Binding-site contacts:
Ligand atom C7 contacts residue GLU992 of chain 1.B at 3.2 Å.
Ligand atom C8 contacts residue ASN991 of chain 1.B at 4.0 Å.
Ligand atom C2 contacts residue ARG1271 of chain 1.B at 4.2 Å.
Ligand atom C7 contacts residue TYR1055 of chain 1.B at 3.3 Å (hydrophobic).
Ligand atom O7 contacts residue ASP988 of chain 1.B at 3.5 Å (salt-bridge).
Ligand atom O3 contacts residue ARG1271 of chain 1.B at 3.4 Å.
Ligand atom C8 contacts residue GLU992 of chain 1.B at 4.4 Å.
Ligand atom O7 contacts residue ASN991 of chain 1.B at 3.3 Å (h-bond).
Ligand atom N2 contacts residue TYR1055 of chain 1.B at 4.0 Å.
Ligand atom C2 contacts residue GLU992 of chain 1.B at 4.3 Å.
Ligand atom C5 contacts residue ASN991 of chain 1.B at 3.7 Å.
Ligand atom O5 contacts residue ASN991 of chain 1.B at 2.4 Å (h-bond).
Ligand atom C2 contacts residue TYR1055 of chain 1.B at 4.3 Å (hydrophobic).
Ligand atom C1 contacts residue ASN991 of chain 1.B at 1.4 Å.
Ligand atom C7 contacts residue ARG1271 of chain 1.B at 3.6 Å.
Ligand atom C2 contacts residue ASN991 of chain 1.B at 2.4 Å.
Ligand atom C7 contacts residue ASN991 of chain 1.B at 3.1 Å.
Ligand atom N2 contacts residue ASN991 of chain 1.B at 3.0 Å (h-bond).
Ligand atom O7 contacts residue GLU992 of chain 1.B at 3.1 Å (salt-bridge).
Ligand atom C8 contacts residue TYR1055 of chain 1.B at 4.0 Å (hydrophobic).
Ligand atom N2 contacts residue ARG1271 of chain 1.B at 3.3 Å.
Ligand atom O7 contacts residue TYR1055 of chain 1.B at 2.6 Å (h-bond).
Ligand atom O7 contacts residue ARG1271 of chain 1.B at 3.0 Å (salt-bridge).
Ligand atom C4 contacts residue ASN991 of chain 1.B at 4.2 Å.
Ligand atom C3 contacts residue ASN991 of chain 1.B at 3.8 Å.
Ligand atom C1 contacts residue TYR1055 of chain 1.B at 3.5 Å (hydrophobic).
Ligand atom N2 contacts residue GLU992 of chain 1.B at 3.0 Å (salt-bridge).

This protein binds this small molecule.
Small molecule (SMILES): CC(=O)N[C@H]1[C@H](O[C@H]2[C@H](O)[C@@H](NC(C)=O)CO[C@@H]2CO)O[C@H](CO)[C@@H](O[C@@H]2O[C@H](CO)[C@@H](O)[C@H](O)[C@@H]2O)[C@@H]1O

Sequence of chain 1.B:
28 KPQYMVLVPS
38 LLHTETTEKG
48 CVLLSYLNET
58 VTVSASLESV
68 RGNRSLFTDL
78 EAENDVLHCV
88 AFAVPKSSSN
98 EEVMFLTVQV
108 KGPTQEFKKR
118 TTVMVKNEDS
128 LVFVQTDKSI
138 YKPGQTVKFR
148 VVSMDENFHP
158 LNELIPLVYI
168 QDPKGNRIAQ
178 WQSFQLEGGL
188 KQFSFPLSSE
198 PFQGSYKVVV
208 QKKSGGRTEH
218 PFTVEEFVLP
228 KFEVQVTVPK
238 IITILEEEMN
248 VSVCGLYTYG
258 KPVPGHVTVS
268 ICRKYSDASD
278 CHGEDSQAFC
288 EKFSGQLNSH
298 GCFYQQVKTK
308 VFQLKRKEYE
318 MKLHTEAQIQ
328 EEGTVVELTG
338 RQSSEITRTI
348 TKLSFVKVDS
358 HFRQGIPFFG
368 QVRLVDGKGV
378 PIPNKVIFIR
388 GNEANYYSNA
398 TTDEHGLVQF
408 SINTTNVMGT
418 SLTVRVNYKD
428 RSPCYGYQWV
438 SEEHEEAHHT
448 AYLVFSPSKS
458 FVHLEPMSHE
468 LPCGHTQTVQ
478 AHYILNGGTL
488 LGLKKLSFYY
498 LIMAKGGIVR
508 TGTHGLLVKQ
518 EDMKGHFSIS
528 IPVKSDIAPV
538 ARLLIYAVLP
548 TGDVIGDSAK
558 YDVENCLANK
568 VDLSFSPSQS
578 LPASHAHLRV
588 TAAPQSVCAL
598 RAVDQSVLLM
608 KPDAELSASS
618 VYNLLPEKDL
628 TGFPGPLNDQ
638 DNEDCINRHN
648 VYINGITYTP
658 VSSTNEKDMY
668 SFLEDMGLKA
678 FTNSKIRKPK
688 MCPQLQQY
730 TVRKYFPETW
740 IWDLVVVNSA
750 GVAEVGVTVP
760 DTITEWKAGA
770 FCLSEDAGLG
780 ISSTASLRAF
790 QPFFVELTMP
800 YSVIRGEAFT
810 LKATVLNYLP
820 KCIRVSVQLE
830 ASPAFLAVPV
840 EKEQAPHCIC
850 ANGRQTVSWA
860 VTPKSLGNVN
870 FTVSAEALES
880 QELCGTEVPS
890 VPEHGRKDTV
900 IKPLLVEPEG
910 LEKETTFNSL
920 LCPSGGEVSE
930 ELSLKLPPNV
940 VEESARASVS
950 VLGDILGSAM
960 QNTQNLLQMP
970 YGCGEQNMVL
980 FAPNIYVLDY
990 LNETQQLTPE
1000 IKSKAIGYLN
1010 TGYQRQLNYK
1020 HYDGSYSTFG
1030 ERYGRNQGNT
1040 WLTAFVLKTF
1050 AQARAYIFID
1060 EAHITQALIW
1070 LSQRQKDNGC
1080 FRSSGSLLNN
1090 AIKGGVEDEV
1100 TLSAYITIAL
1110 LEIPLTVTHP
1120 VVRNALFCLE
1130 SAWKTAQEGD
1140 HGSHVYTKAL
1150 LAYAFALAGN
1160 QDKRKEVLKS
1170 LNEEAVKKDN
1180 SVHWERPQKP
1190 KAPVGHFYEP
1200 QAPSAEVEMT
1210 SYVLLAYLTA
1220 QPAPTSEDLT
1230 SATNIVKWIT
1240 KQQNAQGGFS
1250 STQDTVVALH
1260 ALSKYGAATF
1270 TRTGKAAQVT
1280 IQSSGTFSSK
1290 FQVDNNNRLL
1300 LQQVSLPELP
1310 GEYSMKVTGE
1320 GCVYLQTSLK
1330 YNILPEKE